A protein and the small-molecule ligand that binds it are described below.
Small molecule (SMILES): COC(=O)N1CCC(Cc2cccc([C@@H](CC#N)Nc3nc4ccc(C)nc4[nH]3)c2)CC1

Sequence of chain 2.A:
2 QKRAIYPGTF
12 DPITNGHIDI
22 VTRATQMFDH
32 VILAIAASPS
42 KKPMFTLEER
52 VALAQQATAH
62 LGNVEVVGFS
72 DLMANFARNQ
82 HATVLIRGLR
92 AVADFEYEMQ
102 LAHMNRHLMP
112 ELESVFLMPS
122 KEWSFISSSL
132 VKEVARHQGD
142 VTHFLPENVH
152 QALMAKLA

Binding-site contacts:
Ligand atom C14 contacts residue SO41 of chain 3.D at 3.7 Å.
Ligand atom C12 contacts residue ASP72 of chain 3.A at 3.8 Å.
Ligand atom C13 contacts residue ASP72 of chain 3.A at 3.2 Å.
Ligand atom C7 contacts residue SER39 of chain 3.A at 3.7 Å.
Ligand atom N1 contacts residue SER39 of chain 3.A at 3.0 Å (h-bond).
Ligand atom C7 contacts residue ALA37 of chain 3.A at 3.6 Å (hydrophobic).
Ligand atom C23 contacts residue LEU102 of chain 3.A at 3.8 Å (hydrophobic).
Ligand atom C7 contacts residue THR10 of chain 3.A at 3.7 Å.
Ligand atom C1 contacts residue ASN106 of chain 3.A at 3.8 Å.
Ligand atom N contacts residue LEU102 of chain 3.A at 3.6 Å.
Ligand atom C13 contacts residue SER71 of chain 3.A at 3.4 Å.
Ligand atom O1 contacts residue ASN106 of chain 3.A at 2.8 Å (h-bond).
Ligand atom C contacts residue LEU86 of chain 3.A at 3.6 Å (hydrophobic).
Ligand atom C18 contacts residue LEU102 of chain 3.A at 3.6 Å (hydrophobic).
Ligand atom O1 contacts residue MET74 of chain 3.A at 3.8 Å.
Ligand atom C11 contacts residue ALA37 of chain 3.A at 3.4 Å (hydrophobic).
Ligand atom C contacts residue ASN106 of chain 3.A at 3.3 Å.
Ligand atom N2 contacts residue HIS138 of chain 2.A at 3.8 Å.
Ligand atom N5 contacts residue MET74 of chain 3.A at 2.9 Å (h-bond).
Ligand atom N1 contacts residue SO41 of chain 3.D at 3.4 Å (h-bond).
Ligand atom C14 contacts residue PHE70 of chain 3.A at 3.9 Å (hydrophobic).
Ligand atom N5 contacts residue LEU73 of chain 3.A at 3.7 Å.
Ligand atom C8 contacts residue SER39 of chain 3.A at 3.4 Å.
Ligand atom C1 contacts residue LEU102 of chain 3.A at 3.7 Å (hydrophobic).
Ligand atom C14 contacts residue HIS138 of chain 2.A at 3.8 Å.
Ligand atom C12 contacts residue HIS138 of chain 2.A at 3.6 Å.
Ligand atom N1 contacts residue PHE70 of chain 3.A at 3.8 Å.
Ligand atom C14 contacts residue SER71 of chain 3.A at 3.6 Å.
Ligand atom N4 contacts residue LEU73 of chain 3.A at 3.7 Å.
Ligand atom C6 contacts residue ALA37 of chain 3.A at 3.3 Å (hydrophobic).
Ligand atom N1 contacts residue SER71 of chain 3.A at 3.8 Å.
Ligand atom C20 contacts residue MET105 of chain 3.A at 3.7 Å (hydrophobic).
Ligand atom C13 contacts residue HIS138 of chain 2.A at 3.7 Å.
Ligand atom N1 contacts residue ALA38 of chain 3.A at 3.3 Å (h-bond).
Ligand atom C20 contacts residue ASN106 of chain 3.A at 3.6 Å.
Ligand atom N2 contacts residue ASP72 of chain 3.A at 3.1 Å (salt-bridge).
Ligand atom C23 contacts residue ARG88 of chain 3.A at 3.6 Å.
Ligand atom O1 contacts residue LEU102 of chain 3.A at 3.8 Å.
Ligand atom C22 contacts residue ARG88 of chain 3.A at 3.7 Å.
Ligand atom C10 contacts residue ALA37 of chain 3.A at 3.8 Å (hydrophobic).

Sequence of chain 3.A:
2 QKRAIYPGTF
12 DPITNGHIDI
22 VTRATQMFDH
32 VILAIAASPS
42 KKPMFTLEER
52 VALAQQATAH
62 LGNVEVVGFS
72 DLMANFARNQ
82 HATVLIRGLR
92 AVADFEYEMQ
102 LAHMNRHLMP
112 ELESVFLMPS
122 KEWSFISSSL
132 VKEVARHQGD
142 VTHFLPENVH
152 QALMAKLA